Sequence of chain 3.A:
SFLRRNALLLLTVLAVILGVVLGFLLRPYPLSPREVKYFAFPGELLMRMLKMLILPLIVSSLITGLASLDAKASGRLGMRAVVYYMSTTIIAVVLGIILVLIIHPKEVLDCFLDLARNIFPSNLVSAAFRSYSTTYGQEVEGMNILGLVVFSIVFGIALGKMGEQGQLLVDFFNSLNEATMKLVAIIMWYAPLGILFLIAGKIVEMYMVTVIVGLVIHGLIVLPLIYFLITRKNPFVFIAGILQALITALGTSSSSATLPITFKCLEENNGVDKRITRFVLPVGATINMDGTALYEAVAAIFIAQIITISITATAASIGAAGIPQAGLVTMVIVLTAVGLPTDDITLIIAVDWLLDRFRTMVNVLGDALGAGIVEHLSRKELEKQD

A protein and the small-molecule ligand that binds it are described below.
Small molecule (SMILES): COc1ccc(C2C(C#N)=C(N)OC3=C2C(=O)C[C@@H](c2cccc4ccccc24)C3)cc1

Binding-site contacts:
Ligand atom C9 contacts residue GLY120 of chain 3.A at 4.3 Å.
Ligand atom C13 contacts residue PHE369 of chain 3.A at 4.1 Å (hydrophobic).
Ligand atom C16 contacts residue VAL373 of chain 3.A at 3.6 Å (hydrophobic).
Ligand atom C17 contacts residue GLY117 of chain 3.A at 4.3 Å.
Ligand atom N contacts residue LEU108 of chain 3.A at 4.1 Å.
Ligand atom C3 contacts residue VAL124 of chain 3.A at 3.7 Å (hydrophobic).
Ligand atom C14 contacts residue ILE231 of chain 3.A at 3.9 Å (hydrophobic).
Ligand atom C10 contacts residue GLY117 of chain 3.A at 4.2 Å.
Ligand atom C8 contacts residue GLY120 of chain 3.A at 4.2 Å.
Ligand atom N1 contacts residue TYR127 of chain 3.A at 3.7 Å.
Ligand atom C5 contacts residue ILE231 of chain 3.A at 4.1 Å (hydrophobic).
Ligand atom C12 contacts residue ILE231 of chain 3.A at 3.9 Å (hydrophobic).
Ligand atom C15 contacts residue VAL373 of chain 3.A at 4.2 Å (hydrophobic).
Ligand atom C18 contacts residue GLY117 of chain 3.A at 3.7 Å.
Ligand atom O2 contacts residue ILE231 of chain 3.A at 3.8 Å.
Ligand atom N contacts residue ILE231 of chain 3.A at 3.8 Å.
Ligand atom C7 contacts residue GLY120 of chain 3.A at 4.0 Å.
Ligand atom C12 contacts residue LEU108 of chain 3.A at 4.0 Å (hydrophobic).
Ligand atom O1 contacts residue VAL124 of chain 3.A at 3.8 Å.
Ligand atom O2 contacts residue LEU108 of chain 3.A at 4.0 Å.
Ligand atom N1 contacts residue PHE369 of chain 3.A at 3.7 Å.
Ligand atom C2 contacts residue ILE377 of chain 3.A at 4.3 Å (hydrophobic).
Ligand atom O contacts residue ILE377 of chain 3.A at 4.0 Å.
Ligand atom N contacts residue LEU104 of chain 3.A at 4.3 Å.
Ligand atom C11 contacts residue GLY117 of chain 3.A at 3.8 Å.
Ligand atom C14 contacts residue PHE369 of chain 3.A at 3.5 Å (hydrophobic).
Ligand atom O2 contacts residue PHE369 of chain 3.A at 3.4 Å.
Ligand atom C13 contacts residue ILE231 of chain 3.A at 4.1 Å (hydrophobic).
Ligand atom O1 contacts residue GLY120 of chain 3.A at 4.1 Å.
Ligand atom C14 contacts residue VAL373 of chain 3.A at 4.2 Å (hydrophobic).
Ligand atom N1 contacts residue VAL373 of chain 3.A at 3.5 Å.
Ligand atom C18 contacts residue ILE235 of chain 3.A at 3.7 Å (hydrophobic).
Ligand atom C16 contacts residue PHE369 of chain 3.A at 4.0 Å (hydrophobic).
Ligand atom C15 contacts residue PHE369 of chain 3.A at 3.9 Å (hydrophobic).
Ligand atom N contacts residue VAL373 of chain 3.A at 3.8 Å.
Ligand atom N1 contacts residue ALA123 of chain 3.A at 4.0 Å.
Ligand atom C3 contacts residue VAL373 of chain 3.A at 3.9 Å (hydrophobic).
Ligand atom C2 contacts residue VAL373 of chain 3.A at 3.9 Å (hydrophobic).
Ligand atom N contacts residue PHE369 of chain 3.A at 3.4 Å.
Ligand atom C19 contacts residue ILE235 of chain 3.A at 3.7 Å (hydrophobic).